A small-molecule ligand and the protein it binds are described below.
Small molecule (SMILES): CC(=O)N[C@@H]1[C@@H](O)[C@H](O)[C@@H](CO)O[C@H]1O

Sequence of chain 1.A:
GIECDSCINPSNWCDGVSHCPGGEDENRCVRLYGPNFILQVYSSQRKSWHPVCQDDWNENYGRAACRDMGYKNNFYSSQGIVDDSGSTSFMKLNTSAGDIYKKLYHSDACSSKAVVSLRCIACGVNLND

Binding-site contacts:
Ligand atom C3 contacts residue ASN105 of chain 1.A at 3.8 Å.
Ligand atom O7 contacts residue ASN105 of chain 1.A at 3.0 Å (h-bond).
Ligand atom C5 contacts residue ASN105 of chain 1.A at 3.7 Å.
Ligand atom O5 contacts residue ALA108 of chain 1.A at 4.2 Å.
Ligand atom O5 contacts residue ASN105 of chain 1.A at 2.4 Å (h-bond).
Ligand atom C2 contacts residue SER107 of chain 1.A at 4.2 Å.
Ligand atom C5 contacts residue SER107 of chain 1.A at 3.5 Å.
Ligand atom C8 contacts residue TYR118 of chain 1.A at 4.0 Å (hydrophobic).
Ligand atom C7 contacts residue TYR118 of chain 1.A at 4.2 Å (hydrophobic).
Ligand atom C4 contacts residue SER107 of chain 1.A at 4.4 Å.
Ligand atom C3 contacts residue SER107 of chain 1.A at 4.2 Å.
Ligand atom C1 contacts residue SER107 of chain 1.A at 3.2 Å.
Ligand atom C4 contacts residue ASN105 of chain 1.A at 4.3 Å.
Ligand atom C6 contacts residue SER107 of chain 1.A at 3.8 Å.
Ligand atom C7 contacts residue ASN105 of chain 1.A at 3.3 Å.
Ligand atom C1 contacts residue ASN105 of chain 1.A at 1.4 Å.
Ligand atom C2 contacts residue ASN105 of chain 1.A at 2.5 Å.
Ligand atom N2 contacts residue ASN105 of chain 1.A at 2.9 Å (h-bond).
Ligand atom O7 contacts residue TYR118 of chain 1.A at 4.0 Å.
Ligand atom O5 contacts residue SER107 of chain 1.A at 3.5 Å (h-bond).